Sequence of chain 3.H:
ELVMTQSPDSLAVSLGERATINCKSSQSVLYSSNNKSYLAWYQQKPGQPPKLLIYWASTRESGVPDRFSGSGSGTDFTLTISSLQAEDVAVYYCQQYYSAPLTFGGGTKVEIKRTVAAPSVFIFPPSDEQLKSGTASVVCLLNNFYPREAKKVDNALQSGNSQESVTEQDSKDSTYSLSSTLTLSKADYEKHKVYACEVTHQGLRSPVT

Sequence of chain 2.B:
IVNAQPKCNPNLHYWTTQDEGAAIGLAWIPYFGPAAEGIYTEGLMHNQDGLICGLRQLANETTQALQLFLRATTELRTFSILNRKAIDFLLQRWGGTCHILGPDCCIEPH

Binding-site contacts:
Ligand atom C3 contacts residue THR59 of chain 3.H at 3.4 Å.
Ligand atom C7 contacts residue GLU141 of chain 3.A at 3.9 Å.
Ligand atom C8 contacts residue GLU141 of chain 3.A at 3.6 Å.
Ligand atom C2 contacts residue THR59 of chain 3.H at 3.8 Å.
Ligand atom O6 contacts residue GLN7 of chain 3.B at 3.0 Å (h-bond).
Ligand atom O4 contacts residue SER58 of chain 3.H at 3.4 Å (h-bond).
Ligand atom C8 contacts residue GLY142 of chain 3.A at 3.9 Å.
Ligand atom O7 contacts residue LEU55 of chain 3.A at 3.8 Å.
Ligand atom C8 contacts residue THR65 of chain 3.B at 3.5 Å.
Ligand atom C3 contacts residue LYS36 of chain 3.H at 3.9 Å.
Ligand atom N2 contacts residue ASN62 of chain 3.B at 3.1 Å (h-bond).
Ligand atom O7 contacts residue ALA143 of chain 3.A at 4.0 Å.
Ligand atom O2 contacts residue LYS36 of chain 3.H at 2.8 Å (salt-bridge).
Ligand atom C6 contacts residue GLN7 of chain 3.B at 3.6 Å.
Ligand atom C8 contacts residue VAL165 of chain 3.A at 4.0 Å (hydrophobic).
Ligand atom O5 contacts residue GLN7 of chain 3.B at 2.9 Å (h-bond).
Ligand atom C3 contacts residue ASN62 of chain 3.B at 3.9 Å.
Ligand atom C5 contacts residue GLN7 of chain 3.B at 3.8 Å.
Ligand atom C6 contacts residue LYS36 of chain 3.H at 4.1 Å.
Ligand atom O7 contacts residue VAL165 of chain 3.A at 4.2 Å.
Ligand atom O6 contacts residue LEU28 of chain 2.B at 4.2 Å.
Ligand atom O3 contacts residue LYS36 of chain 3.H at 4.1 Å.
Ligand atom O7 contacts residue ASN62 of chain 3.B at 4.1 Å.
Ligand atom O6 contacts residue PRO8 of chain 3.B at 4.0 Å.
Ligand atom O3 contacts residue SER58 of chain 3.H at 3.3 Å (h-bond).
Ligand atom O3 contacts residue THR59 of chain 3.H at 2.3 Å (h-bond).
Ligand atom O5 contacts residue ASN62 of chain 3.B at 2.3 Å (h-bond).
Ligand atom C1 contacts residue LYS36 of chain 3.H at 3.9 Å.
Ligand atom C1 contacts residue GLN7 of chain 3.B at 3.7 Å.
Ligand atom C2 contacts residue LYS36 of chain 3.H at 3.7 Å.
Ligand atom C8 contacts residue ALA143 of chain 3.A at 3.8 Å (hydrophobic).
Ligand atom O3 contacts residue GLU141 of chain 3.A at 4.0 Å.
Ligand atom C8 contacts residue TRP30 of chain 2.B at 4.1 Å (hydrophobic).
Ligand atom C5 contacts residue ASN62 of chain 3.B at 3.6 Å.
Ligand atom C3 contacts residue SER58 of chain 3.H at 3.9 Å.
Ligand atom C1 contacts residue ASN62 of chain 3.B at 1.4 Å.
Ligand atom O2 contacts residue THR59 of chain 3.H at 3.7 Å.
Ligand atom C4 contacts residue LYS36 of chain 3.H at 3.4 Å.
Ligand atom C2 contacts residue ASN62 of chain 3.B at 2.6 Å.
Ligand atom C7 contacts residue ASN62 of chain 3.B at 3.8 Å.

Sequence of chain 3.A:
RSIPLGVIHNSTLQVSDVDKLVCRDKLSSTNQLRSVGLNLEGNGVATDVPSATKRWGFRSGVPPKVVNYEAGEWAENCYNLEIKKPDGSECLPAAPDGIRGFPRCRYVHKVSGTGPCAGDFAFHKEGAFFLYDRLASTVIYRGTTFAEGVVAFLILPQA

Sequence of chain 3.B:
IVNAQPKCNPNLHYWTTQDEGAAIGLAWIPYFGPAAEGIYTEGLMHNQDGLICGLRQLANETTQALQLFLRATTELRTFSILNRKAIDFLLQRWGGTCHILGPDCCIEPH

This small molecule binds to this protein.
Small molecule (SMILES): CC(=O)N[C@H]1[C@H](O[C@H]2[C@H](O)[C@@H](NC(C)=O)CO[C@@H]2CO)O[C@H](CO)[C@@H](O[C@@H]2O[C@H](CO[C@H]3O[C@H](CO[C@H]4O[C@H](CO)[C@@H](O)[C@H](O)[C@@H]4O)[C@@H](O)[C@H](O)[C@@H]3O)[C@@H](O)[C@H](O[C@H]3O[C@H](CO)[C@@H](O)[C@H](O)[C@@H]3O[C@H]3O[C@H](CO)[C@@H](O)[C@H](O)[C@@H]3O)[C@@H]2O)[C@@H]1O